A protein and the small-molecule ligand that binds it are described below.
Small molecule (SMILES): C[C@H]1c2cccc(CCC(C)(C)O)c2C[C@H](CO)N1C(=O)Cc1c(Cl)cccc1Cl

Sequence of chain 1.A:
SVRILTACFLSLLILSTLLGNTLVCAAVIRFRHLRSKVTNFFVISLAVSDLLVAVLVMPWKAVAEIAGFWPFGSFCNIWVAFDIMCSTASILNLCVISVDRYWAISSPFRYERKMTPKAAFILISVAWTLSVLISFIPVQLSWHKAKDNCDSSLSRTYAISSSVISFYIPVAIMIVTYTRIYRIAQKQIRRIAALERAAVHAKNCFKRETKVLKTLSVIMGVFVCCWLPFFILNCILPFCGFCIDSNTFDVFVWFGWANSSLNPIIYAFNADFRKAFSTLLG

Binding-site contacts:
Ligand atom C11 contacts residue SER154 of chain 1.A at 3.1 Å.
Ligand atom C17 contacts residue LYS161 of chain 1.A at 3.6 Å.
Ligand atom O15 contacts residue LYS161 of chain 1.A at 3.7 Å.
Ligand atom CL4 contacts residue CLR1 of chain 1.F at 3.0 Å.
Ligand atom C13 contacts residue TRP150 of chain 1.A at 3.9 Å (hydrophobic).
Ligand atom C17 contacts residue ALA166 of chain 1.A at 4.1 Å (hydrophobic).
Ligand atom C28 contacts residue ALA166 of chain 1.A at 3.6 Å (hydrophobic).
Ligand atom C06 contacts residue TRP150 of chain 1.A at 3.7 Å (hydrophobic).
Ligand atom C20 contacts residue ALA166 of chain 1.A at 3.8 Å (hydrophobic).
Ligand atom C06 contacts residue CLR1 of chain 1.F at 4.2 Å.
Ligand atom C22 contacts residue ALA166 of chain 1.A at 4.2 Å (hydrophobic).
Ligand atom C18 contacts residue ALA166 of chain 1.A at 3.8 Å (hydrophobic).
Ligand atom CL9 contacts residue TYR158 of chain 1.A at 4.1 Å.
Ligand atom C28 contacts residue ILE169 of chain 1.A at 4.2 Å (hydrophobic).
Ligand atom C12 contacts residue ARG157 of chain 1.A at 3.5 Å.
Ligand atom C10 contacts residue ARG157 of chain 1.A at 3.7 Å.
Ligand atom C29 contacts residue ALA166 of chain 1.A at 3.8 Å (hydrophobic).
Ligand atom C07 contacts residue TRP150 of chain 1.A at 3.8 Å (hydrophobic).
Ligand atom C05 contacts residue CLR1 of chain 1.F at 3.9 Å.
Ligand atom O01 contacts residue LYS161 of chain 1.A at 3.7 Å.
Ligand atom C27 contacts residue ALA166 of chain 1.A at 3.7 Å (hydrophobic).
Ligand atom C10 contacts residue TRP150 of chain 1.A at 3.9 Å (hydrophobic).
Ligand atom C27 contacts residue ILE169 of chain 1.A at 3.7 Å (hydrophobic).
Ligand atom C29 contacts residue LEU170 of chain 1.A at 4.1 Å (hydrophobic).
Ligand atom C02 contacts residue CLR1 of chain 1.F at 3.3 Å.
Ligand atom O25 contacts residue LYS165 of chain 1.A at 2.5 Å.
Ligand atom C23 contacts residue LYS165 of chain 1.A at 3.8 Å.
Ligand atom C11 contacts residue TRP150 of chain 1.A at 4.2 Å (hydrophobic).
Ligand atom O15 contacts residue CLR1 of chain 1.F at 3.7 Å.
Ligand atom C08 contacts residue TRP150 of chain 1.A at 3.7 Å (hydrophobic).
Ligand atom CL9 contacts residue TRP150 of chain 1.A at 3.8 Å.
Ligand atom C28 contacts residue LEU170 of chain 1.A at 3.7 Å (hydrophobic).
Ligand atom C19 contacts residue ALA166 of chain 1.A at 3.8 Å (hydrophobic).
Ligand atom C17 contacts residue MET162 of chain 1.A at 4.0 Å (hydrophobic).
Ligand atom C10 contacts residue SER154 of chain 1.A at 3.0 Å.
Ligand atom C13 contacts residue ARG157 of chain 1.A at 4.0 Å.
Ligand atom O01 contacts residue CLR1 of chain 1.F at 3.3 Å.
Ligand atom C03 contacts residue LYS161 of chain 1.A at 4.2 Å.
Ligand atom C05 contacts residue LYS161 of chain 1.A at 4.1 Å.
Ligand atom C11 contacts residue ARG157 of chain 1.A at 3.3 Å.